Sequence of chain 1.C:
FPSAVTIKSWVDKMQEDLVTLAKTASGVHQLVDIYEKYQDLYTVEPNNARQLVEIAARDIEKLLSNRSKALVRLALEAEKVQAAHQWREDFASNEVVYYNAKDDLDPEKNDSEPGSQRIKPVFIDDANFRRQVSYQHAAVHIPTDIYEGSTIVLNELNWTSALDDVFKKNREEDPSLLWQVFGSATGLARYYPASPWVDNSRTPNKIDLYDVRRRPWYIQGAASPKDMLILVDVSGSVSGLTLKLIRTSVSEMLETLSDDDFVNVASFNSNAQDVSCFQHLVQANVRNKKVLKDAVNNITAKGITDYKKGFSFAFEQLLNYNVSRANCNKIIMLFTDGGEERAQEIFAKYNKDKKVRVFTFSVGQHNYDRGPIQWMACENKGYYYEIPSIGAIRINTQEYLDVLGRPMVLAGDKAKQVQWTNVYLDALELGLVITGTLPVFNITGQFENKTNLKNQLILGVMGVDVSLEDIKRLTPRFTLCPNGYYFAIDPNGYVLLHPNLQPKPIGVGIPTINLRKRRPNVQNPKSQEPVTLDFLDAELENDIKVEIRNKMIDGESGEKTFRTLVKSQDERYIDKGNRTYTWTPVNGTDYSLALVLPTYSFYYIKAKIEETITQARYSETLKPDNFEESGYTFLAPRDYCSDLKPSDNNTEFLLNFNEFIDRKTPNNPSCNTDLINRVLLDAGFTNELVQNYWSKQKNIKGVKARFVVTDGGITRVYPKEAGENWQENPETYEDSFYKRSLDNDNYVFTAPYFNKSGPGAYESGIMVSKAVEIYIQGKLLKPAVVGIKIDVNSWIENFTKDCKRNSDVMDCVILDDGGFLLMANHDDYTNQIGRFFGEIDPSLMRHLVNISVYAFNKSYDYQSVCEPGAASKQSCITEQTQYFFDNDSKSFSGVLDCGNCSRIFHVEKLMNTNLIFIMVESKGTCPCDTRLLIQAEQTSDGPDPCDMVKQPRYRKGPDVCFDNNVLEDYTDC

The small molecule below binds the protein below.
Small molecule (SMILES): CC(=O)N[C@H]1[C@H](O[C@H]2[C@H](O)[C@@H](NC(C)=O)CO[C@@H]2CO)O[C@H](CO)[C@@H](O)[C@@H]1O

Binding-site contacts:
Ligand atom C8 contacts residue ASN898 of chain 1.C at 4.4 Å.
Ligand atom C3 contacts residue ASN898 of chain 1.C at 3.9 Å.
Ligand atom C5 contacts residue PHE985 of chain 1.C at 3.9 Å (hydrophobic).
Ligand atom C7 contacts residue ASN898 of chain 1.C at 3.5 Å.
Ligand atom O6 contacts residue PHE985 of chain 1.C at 4.0 Å.
Ligand atom O5 contacts residue ASN898 of chain 1.C at 2.4 Å (h-bond).
Ligand atom C1 contacts residue PHE985 of chain 1.C at 4.1 Å (hydrophobic).
Ligand atom O7 contacts residue ASN898 of chain 1.C at 3.5 Å.
Ligand atom C8 contacts residue GLU569 of chain 1.C at 4.1 Å.
Ligand atom C6 contacts residue ALA896 of chain 1.C at 4.1 Å (hydrophobic).
Ligand atom O5 contacts residue PHE897 of chain 1.C at 4.2 Å.
Ligand atom C4 contacts residue ASN898 of chain 1.C at 4.3 Å.
Ligand atom O5 contacts residue PHE985 of chain 1.C at 3.3 Å.
Ligand atom C2 contacts residue ASN898 of chain 1.C at 2.6 Å.
Ligand atom O5 contacts residue LEU593 of chain 1.C at 4.1 Å.
Ligand atom C1 contacts residue ASN898 of chain 1.C at 1.5 Å.
Ligand atom C1 contacts residue LEU593 of chain 1.C at 3.6 Å (hydrophobic).
Ligand atom N2 contacts residue ASN898 of chain 1.C at 3.0 Å (h-bond).
Ligand atom C6 contacts residue PHE985 of chain 1.C at 3.7 Å (hydrophobic).
Ligand atom C5 contacts residue LEU593 of chain 1.C at 4.2 Å (hydrophobic).
Ligand atom C5 contacts residue ASN898 of chain 1.C at 3.6 Å.